The protein below binds the small molecule below.
Small molecule (SMILES): CCCCCCC=CCCCCCC(=O)OC[C@@H](O)CO

Sequence of chain 1.A:
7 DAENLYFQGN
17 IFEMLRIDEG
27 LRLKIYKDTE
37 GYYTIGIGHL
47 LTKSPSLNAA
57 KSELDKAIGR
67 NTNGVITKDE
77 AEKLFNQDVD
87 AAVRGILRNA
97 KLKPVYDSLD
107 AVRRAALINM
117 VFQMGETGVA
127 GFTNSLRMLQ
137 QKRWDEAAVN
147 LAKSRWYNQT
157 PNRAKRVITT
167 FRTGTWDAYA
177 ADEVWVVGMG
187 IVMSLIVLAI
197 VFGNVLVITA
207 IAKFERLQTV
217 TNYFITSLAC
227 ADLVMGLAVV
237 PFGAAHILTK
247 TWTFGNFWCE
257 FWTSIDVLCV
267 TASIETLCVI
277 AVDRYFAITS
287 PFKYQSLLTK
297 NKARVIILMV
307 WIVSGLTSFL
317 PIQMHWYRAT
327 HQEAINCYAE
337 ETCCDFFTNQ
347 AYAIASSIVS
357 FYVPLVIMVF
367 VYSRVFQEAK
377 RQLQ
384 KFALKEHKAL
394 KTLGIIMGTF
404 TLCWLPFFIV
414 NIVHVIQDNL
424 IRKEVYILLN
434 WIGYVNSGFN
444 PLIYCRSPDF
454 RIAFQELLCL

Binding-site contacts:
Ligand atom C13 contacts residue MET189 of chain 1.A at 3.8 Å (hydrophobic).
Ligand atom C13 contacts residue MET185 of chain 1.A at 4.2 Å (hydrophobic).
Ligand atom O16 contacts residue ILE430 of chain 1.A at 4.0 Å.
Ligand atom C12 contacts residue LEU431 of chain 1.A at 3.9 Å (hydrophobic).
Ligand atom C13 contacts residue ILE430 of chain 1.A at 4.4 Å (hydrophobic).
Ligand atom O15 contacts residue MET185 of chain 1.A at 4.0 Å.
Ligand atom C18 contacts residue ILE243 of chain 1.A at 4.2 Å (hydrophobic).
Ligand atom C11 contacts residue TRP434 of chain 1.A at 3.6 Å (hydrophobic).
Ligand atom O19 contacts residue ILE243 of chain 1.A at 3.4 Å.
Ligand atom C12 contacts residue MET189 of chain 1.A at 4.4 Å (hydrophobic).
Ligand atom O19 contacts residue ILE430 of chain 1.A at 4.5 Å.
Ligand atom C07 contacts residue ILE435 of chain 1.A at 4.5 Å (hydrophobic).
Ligand atom C11 contacts residue MET189 of chain 1.A at 3.9 Å (hydrophobic).
Ligand atom C08 contacts residue VAL188 of chain 1.A at 4.2 Å (hydrophobic).
Ligand atom C20 contacts residue GLU427 of chain 1.A at 4.4 Å.
Ligand atom C09 contacts residue LEU431 of chain 1.A at 4.3 Å (hydrophobic).
Ligand atom C10 contacts residue LEU431 of chain 1.A at 4.3 Å (hydrophobic).
Ligand atom O16 contacts residue ILE243 of chain 1.A at 4.1 Å.
Ligand atom C13 contacts residue ILE243 of chain 1.A at 3.9 Å (hydrophobic).
Ligand atom C07 contacts residue LEU431 of chain 1.A at 4.1 Å (hydrophobic).
Ligand atom C10 contacts residue TRP434 of chain 1.A at 3.5 Å (hydrophobic).
Ligand atom C14 contacts residue MET185 of chain 1.A at 4.1 Å (hydrophobic).